A small-molecule ligand and the protein it binds are described below.
Small molecule (SMILES): CC(=O)N[C@@H]1[C@@H](O)[C@H](O)[C@@H](CO)O[C@H]1O

Binding-site contacts:
Ligand atom C2 contacts residue THR108 of chain 1.F at 4.2 Å.
Ligand atom C1 contacts residue ALA109 of chain 1.F at 4.5 Å (hydrophobic).
Ligand atom O6 contacts residue LEU107 of chain 1.F at 4.3 Å.
Ligand atom C4 contacts residue ASN110 of chain 1.F at 4.2 Å.
Ligand atom C8 contacts residue THR93 of chain 1.F at 4.2 Å.
Ligand atom C2 contacts residue ASN110 of chain 1.F at 2.4 Å.
Ligand atom C7 contacts residue ASN110 of chain 1.F at 3.7 Å.
Ligand atom C4 contacts residue THR108 of chain 1.F at 4.3 Å.
Ligand atom O5 contacts residue ASN110 of chain 1.F at 2.4 Å (h-bond).
Ligand atom C5 contacts residue THR108 of chain 1.F at 3.4 Å.
Ligand atom O6 contacts residue THR108 of chain 1.F at 4.4 Å.
Ligand atom C5 contacts residue ASN110 of chain 1.F at 3.7 Å.
Ligand atom O5 contacts residue ALA109 of chain 1.F at 4.3 Å.
Ligand atom C3 contacts residue ASN110 of chain 1.F at 3.7 Å.
Ligand atom O7 contacts residue ASN110 of chain 1.F at 4.2 Å.
Ligand atom C1 contacts residue THR108 of chain 1.F at 3.4 Å.
Ligand atom C1 contacts residue ASN110 of chain 1.F at 1.4 Å.
Ligand atom C6 contacts residue THR108 of chain 1.F at 3.3 Å.
Ligand atom O5 contacts residue THR108 of chain 1.F at 2.4 Å (h-bond).
Ligand atom N2 contacts residue ASN110 of chain 1.F at 2.8 Å (h-bond).

Sequence of chain 1.F:
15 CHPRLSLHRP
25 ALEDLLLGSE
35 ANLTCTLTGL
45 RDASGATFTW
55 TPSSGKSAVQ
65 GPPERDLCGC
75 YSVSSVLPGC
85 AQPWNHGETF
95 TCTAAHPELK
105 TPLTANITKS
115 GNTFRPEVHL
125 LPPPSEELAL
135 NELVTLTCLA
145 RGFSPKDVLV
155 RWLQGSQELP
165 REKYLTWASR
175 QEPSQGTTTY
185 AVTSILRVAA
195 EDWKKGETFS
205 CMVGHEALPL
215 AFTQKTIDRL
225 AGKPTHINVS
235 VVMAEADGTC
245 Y